This small molecule binds to this protein.
Small molecule (SMILES): OC[C@H]1O[C@H](O)[C@@H](O)[C@@H](O)[C@@H]1O

Sequence of chain 1.B:
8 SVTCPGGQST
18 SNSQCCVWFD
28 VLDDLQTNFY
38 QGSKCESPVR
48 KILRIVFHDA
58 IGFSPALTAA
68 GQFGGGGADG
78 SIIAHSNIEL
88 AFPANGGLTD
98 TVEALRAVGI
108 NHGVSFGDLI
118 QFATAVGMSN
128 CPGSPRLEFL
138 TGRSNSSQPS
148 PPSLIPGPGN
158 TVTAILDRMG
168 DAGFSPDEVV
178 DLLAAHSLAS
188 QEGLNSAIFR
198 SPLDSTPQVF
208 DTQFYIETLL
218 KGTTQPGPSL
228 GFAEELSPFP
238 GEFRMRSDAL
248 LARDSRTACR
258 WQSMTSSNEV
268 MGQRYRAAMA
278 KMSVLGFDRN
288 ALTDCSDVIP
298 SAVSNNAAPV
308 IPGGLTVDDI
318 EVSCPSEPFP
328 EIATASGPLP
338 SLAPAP

Binding-site contacts:
Ligand atom O4 contacts residue ALA340 of chain 1.B at 3.6 Å.
Ligand atom C4 contacts residue LEU339 of chain 1.B at 3.8 Å (hydrophobic).
Ligand atom O4 contacts residue PRO341 of chain 1.B at 4.2 Å.
Ligand atom C3 contacts residue SER338 of chain 1.B at 2.7 Å.
Ligand atom O4 contacts residue SER338 of chain 1.B at 4.3 Å.
Ligand atom C6 contacts residue SER338 of chain 1.B at 4.1 Å.
Ligand atom C1 contacts residue SER338 of chain 1.B at 1.5 Å.
Ligand atom C5 contacts residue SER338 of chain 1.B at 2.7 Å.
Ligand atom O5 contacts residue SER338 of chain 1.B at 2.2 Å (h-bond).
Ligand atom C5 contacts residue LEU339 of chain 1.B at 4.2 Å (hydrophobic).
Ligand atom O3 contacts residue LEU339 of chain 1.B at 4.2 Å.
Ligand atom O2 contacts residue SER338 of chain 1.B at 3.5 Å (h-bond).
Ligand atom C2 contacts residue PRO237 of chain 1.B at 4.3 Å (hydrophobic).
Ligand atom O4 contacts residue LEU339 of chain 1.B at 3.0 Å (h-bond).
Ligand atom C3 contacts residue LEU339 of chain 1.B at 3.8 Å (hydrophobic).
Ligand atom O3 contacts residue GLY238 of chain 1.B at 4.3 Å.
Ligand atom C4 contacts residue SER338 of chain 1.B at 3.3 Å.
Ligand atom O3 contacts residue SER338 of chain 1.B at 4.0 Å.
Ligand atom C2 contacts residue SER338 of chain 1.B at 2.2 Å.
Ligand atom O6 contacts residue SER338 of chain 1.B at 3.8 Å.